Binding-site contacts:
Ligand atom C8 contacts residue PRO47 of chain 1.A at 4.4 Å (hydrophobic).
Ligand atom C1 contacts residue ALA210 of chain 1.A at 3.7 Å (hydrophobic).
Ligand atom O contacts residue PHE172 of chain 1.A at 4.0 Å.
Ligand atom O1 contacts residue TRP48 of chain 1.A at 4.2 Å.
Ligand atom C5 contacts residue PHE29 of chain 1.A at 3.6 Å (hydrophobic).
Ligand atom C8 contacts residue PHE212 of chain 1.A at 3.9 Å (hydrophobic).
Ligand atom C5 contacts residue SER144 of chain 1.A at 4.0 Å.
Ligand atom C8 contacts residue TRP48 of chain 1.A at 3.8 Å (hydrophobic).
Ligand atom C contacts residue TRP48 of chain 1.A at 4.0 Å (hydrophobic).
Ligand atom C contacts residue PHE212 of chain 1.A at 3.4 Å (hydrophobic).
Ligand atom O contacts residue ILE182 of chain 1.A at 3.6 Å.
Ligand atom C2 contacts residue TRP48 of chain 1.A at 3.8 Å (hydrophobic).
Ligand atom C2 contacts residue PHE172 of chain 1.A at 3.5 Å (hydrophobic).
Ligand atom O1 contacts residue PHE216 of chain 1.A at 4.0 Å.
Ligand atom C7 contacts residue TRP48 of chain 1.A at 3.7 Å (hydrophobic).
Ligand atom C1 contacts residue PHE172 of chain 1.A at 4.1 Å (hydrophobic).
Ligand atom C5 contacts residue ILE182 of chain 1.A at 3.8 Å (hydrophobic).
Ligand atom C6 contacts residue TRP48 of chain 1.A at 3.8 Å (hydrophobic).
Ligand atom O1 contacts residue PHE212 of chain 1.A at 3.2 Å.
Ligand atom O1 contacts residue PRO47 of chain 1.A at 3.3 Å.
Ligand atom C1 contacts residue TRP48 of chain 1.A at 3.8 Å (hydrophobic).
Ligand atom C3 contacts residue PHE172 of chain 1.A at 3.6 Å (hydrophobic).
Ligand atom N contacts residue TRP48 of chain 1.A at 3.9 Å.
Ligand atom C contacts residue ALA210 of chain 1.A at 3.9 Å (hydrophobic).
Ligand atom C4 contacts residue TRP48 of chain 1.A at 3.6 Å (hydrophobic).
Ligand atom C1 contacts residue PHE212 of chain 1.A at 4.2 Å (hydrophobic).
Ligand atom C contacts residue PRO47 of chain 1.A at 4.1 Å (hydrophobic).
Ligand atom C4 contacts residue PHE172 of chain 1.A at 4.2 Å (hydrophobic).
Ligand atom C9 contacts residue TRP48 of chain 1.A at 3.5 Å (hydrophobic).
Ligand atom O contacts residue HIS143 of chain 1.A at 4.5 Å.
Ligand atom C9 contacts residue PHE212 of chain 1.A at 4.1 Å (hydrophobic).
Ligand atom C3 contacts residue TRP48 of chain 1.A at 4.1 Å (hydrophobic).

Sequence of chain 1.A:
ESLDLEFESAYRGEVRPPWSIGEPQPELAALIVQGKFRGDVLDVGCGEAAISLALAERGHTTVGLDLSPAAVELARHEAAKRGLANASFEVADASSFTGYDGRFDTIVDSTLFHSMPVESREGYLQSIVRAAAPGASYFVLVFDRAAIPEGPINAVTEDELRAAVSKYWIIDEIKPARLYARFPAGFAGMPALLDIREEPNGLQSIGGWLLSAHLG

This small molecule binds to this protein.
Small molecule (SMILES): COn1ccc(=O)c2ccccc21